Sequence of chain 47.A:
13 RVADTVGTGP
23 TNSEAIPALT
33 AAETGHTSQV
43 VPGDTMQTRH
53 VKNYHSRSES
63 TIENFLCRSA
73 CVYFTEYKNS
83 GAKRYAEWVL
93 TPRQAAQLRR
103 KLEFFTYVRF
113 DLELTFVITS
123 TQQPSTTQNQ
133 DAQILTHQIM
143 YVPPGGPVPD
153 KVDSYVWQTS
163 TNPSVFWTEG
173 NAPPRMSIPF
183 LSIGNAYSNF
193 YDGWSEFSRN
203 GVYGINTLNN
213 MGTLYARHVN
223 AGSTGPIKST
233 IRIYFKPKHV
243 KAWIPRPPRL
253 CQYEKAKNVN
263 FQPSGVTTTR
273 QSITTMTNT

Sequence of chain 46.C:
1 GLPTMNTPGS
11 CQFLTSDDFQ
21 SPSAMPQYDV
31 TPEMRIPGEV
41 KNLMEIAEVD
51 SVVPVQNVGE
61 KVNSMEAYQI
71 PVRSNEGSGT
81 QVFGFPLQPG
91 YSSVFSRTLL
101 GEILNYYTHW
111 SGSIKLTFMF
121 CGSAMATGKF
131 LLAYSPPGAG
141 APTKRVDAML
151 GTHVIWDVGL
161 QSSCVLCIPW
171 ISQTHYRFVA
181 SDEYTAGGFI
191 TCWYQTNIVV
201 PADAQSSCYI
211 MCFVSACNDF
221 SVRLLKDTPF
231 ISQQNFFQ

Sequence of chain 46.A:
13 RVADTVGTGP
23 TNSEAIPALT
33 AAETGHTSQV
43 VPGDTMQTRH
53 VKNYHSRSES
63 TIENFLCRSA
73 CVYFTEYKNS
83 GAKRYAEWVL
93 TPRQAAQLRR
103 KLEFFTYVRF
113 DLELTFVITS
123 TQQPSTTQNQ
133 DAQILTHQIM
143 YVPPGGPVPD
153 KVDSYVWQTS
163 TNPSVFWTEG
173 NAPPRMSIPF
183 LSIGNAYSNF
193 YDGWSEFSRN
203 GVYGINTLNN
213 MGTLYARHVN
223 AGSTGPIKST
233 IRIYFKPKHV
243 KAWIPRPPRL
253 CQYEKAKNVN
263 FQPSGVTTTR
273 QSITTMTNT

Binding-site contacts:
Ligand atom C5 contacts residue TYR157 of chain 47.A at 2.8 Å (hydrophobic).
Ligand atom C20 contacts residue PHE76 of chain 46.A at 3.2 Å (hydrophobic).
Ligand atom C3 contacts residue ASP155 of chain 47.A at 3.0 Å.
Ligand atom C4 contacts residue ASP155 of chain 47.A at 1.9 Å.
Ligand atom C13 contacts residue PHE76 of chain 46.A at 2.9 Å (hydrophobic).
Ligand atom C21 contacts residue GLN160 of chain 47.A at 3.6 Å.
Ligand atom C12 contacts residue GLN234 of chain 46.C at 2.8 Å.
Ligand atom O2 contacts residue TYR157 of chain 47.A at 3.4 Å.
Ligand atom C14 contacts residue PHE76 of chain 46.A at 3.3 Å (hydrophobic).
Ligand atom C7 contacts residue GLN234 of chain 46.C at 2.2 Å.
Ligand atom C5 contacts residue SER156 of chain 47.A at 2.9 Å.
Ligand atom O6 contacts residue ARG234 of chain 46.A at 3.4 Å (salt-bridge).
Ligand atom C1 contacts residue TYR157 of chain 47.A at 3.5 Å (hydrophobic).
Ligand atom C21 contacts residue ARG234 of chain 46.A at 3.5 Å.
Ligand atom C8 contacts residue ASP155 of chain 47.A at 3.7 Å.
Ligand atom O6 contacts residue GLN160 of chain 47.A at 2.9 Å.
Ligand atom O4 contacts residue PHE236 of chain 46.C at 2.6 Å.
Ligand atom O5 contacts residue ARG219 of chain 47.A at 3.5 Å (salt-bridge).
Ligand atom N1 contacts residue ASP155 of chain 47.A at 2.5 Å (salt-bridge).
Ligand atom C3 contacts residue SER156 of chain 47.A at 3.2 Å.
Ligand atom O4 contacts residue PHE76 of chain 46.A at 2.2 Å.
Ligand atom O5 contacts residue ARG234 of chain 46.A at 2.7 Å (salt-bridge).
Ligand atom C6 contacts residue TYR157 of chain 47.A at 2.6 Å (hydrophobic).
Ligand atom S1 contacts residue GLN234 of chain 46.C at 2.2 Å (h-bond).
Ligand atom C2 contacts residue SER156 of chain 47.A at 3.6 Å.
Ligand atom O1 contacts residue GLN233 of chain 46.C at 3.6 Å.
Ligand atom C1 contacts residue GLN160 of chain 47.A at 2.6 Å.
Ligand atom C13 contacts residue PHE236 of chain 46.C at 3.4 Å (hydrophobic).
Ligand atom C5 contacts residue ASP155 of chain 47.A at 2.5 Å.
Ligand atom C4 contacts residue SER156 of chain 47.A at 3.0 Å.
Ligand atom N1 contacts residue SER156 of chain 47.A at 2.9 Å.
Ligand atom O1 contacts residue GLN234 of chain 46.C at 2.6 Å (h-bond).
Ligand atom C2 contacts residue GLN160 of chain 47.A at 3.5 Å.
Ligand atom C8 contacts residue GLN234 of chain 46.C at 2.9 Å.
Ligand atom N1 contacts residue TYR157 of chain 47.A at 2.5 Å (h-bond).
Ligand atom C6 contacts residue GLN160 of chain 47.A at 2.9 Å.
Ligand atom O2 contacts residue GLN233 of chain 46.C at 2.9 Å (h-bond).
Ligand atom C6 contacts residue SER156 of chain 47.A at 3.4 Å.
Ligand atom O2 contacts residue GLN234 of chain 46.C at 2.5 Å (h-bond).
Ligand atom C4 contacts residue TYR157 of chain 47.A at 3.5 Å (hydrophobic).

A small-molecule ligand and the protein it binds are described below.
Small molecule (SMILES): O=C(O)c1ccc(NS(=O)(=O)c2ccc(N3C(=O)c4ccccc4C3=O)cc2)cc1